Sequence of chain 1.B:
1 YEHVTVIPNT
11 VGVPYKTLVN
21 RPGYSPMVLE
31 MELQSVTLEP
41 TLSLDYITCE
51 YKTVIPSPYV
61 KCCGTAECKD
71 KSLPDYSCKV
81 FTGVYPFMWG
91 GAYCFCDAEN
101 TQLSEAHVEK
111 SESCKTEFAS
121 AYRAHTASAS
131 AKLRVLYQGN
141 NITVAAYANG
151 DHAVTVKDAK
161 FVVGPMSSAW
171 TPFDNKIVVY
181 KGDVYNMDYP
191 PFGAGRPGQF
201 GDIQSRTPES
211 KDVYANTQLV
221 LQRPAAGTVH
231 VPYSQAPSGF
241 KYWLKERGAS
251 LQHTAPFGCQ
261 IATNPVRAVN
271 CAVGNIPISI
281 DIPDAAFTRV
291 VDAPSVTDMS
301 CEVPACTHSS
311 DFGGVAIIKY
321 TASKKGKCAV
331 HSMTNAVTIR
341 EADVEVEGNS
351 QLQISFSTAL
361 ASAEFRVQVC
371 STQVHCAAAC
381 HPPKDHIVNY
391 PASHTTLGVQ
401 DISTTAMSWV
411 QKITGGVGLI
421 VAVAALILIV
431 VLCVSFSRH

Sequence of chain 1.F:
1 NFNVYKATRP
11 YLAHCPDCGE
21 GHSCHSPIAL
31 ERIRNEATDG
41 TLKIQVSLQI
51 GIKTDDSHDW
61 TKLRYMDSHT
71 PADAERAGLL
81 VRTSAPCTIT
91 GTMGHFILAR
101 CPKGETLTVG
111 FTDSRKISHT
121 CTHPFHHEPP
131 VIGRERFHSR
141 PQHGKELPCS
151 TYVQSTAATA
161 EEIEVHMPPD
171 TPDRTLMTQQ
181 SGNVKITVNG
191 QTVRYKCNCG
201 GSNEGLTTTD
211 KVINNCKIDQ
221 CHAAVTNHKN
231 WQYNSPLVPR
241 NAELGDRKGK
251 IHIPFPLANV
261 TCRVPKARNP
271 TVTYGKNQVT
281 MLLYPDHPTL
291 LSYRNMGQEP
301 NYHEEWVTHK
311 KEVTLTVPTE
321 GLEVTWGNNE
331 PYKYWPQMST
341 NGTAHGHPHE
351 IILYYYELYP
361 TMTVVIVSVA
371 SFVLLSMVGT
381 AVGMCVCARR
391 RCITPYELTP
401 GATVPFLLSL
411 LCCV

This small molecule binds to this protein.
Small molecule (SMILES): CC(=O)N[C@@H]1[C@@H](O)[C@H](O)[C@@H](CO)O[C@H]1O

Binding-site contacts:
Ligand atom C3 contacts residue ASN341 of chain 1.F at 3.8 Å.
Ligand atom C8 contacts residue THR340 of chain 1.F at 4.4 Å.
Ligand atom O5 contacts residue ASN341 of chain 1.F at 2.4 Å (h-bond).
Ligand atom C8 contacts residue LYS276 of chain 1.F at 3.6 Å.
Ligand atom C7 contacts residue ASN341 of chain 1.F at 3.4 Å.
Ligand atom N2 contacts residue ASN341 of chain 1.F at 2.9 Å (h-bond).
Ligand atom C8 contacts residue SER339 of chain 1.F at 3.9 Å.
Ligand atom C1 contacts residue ASN341 of chain 1.F at 1.4 Å.
Ligand atom O7 contacts residue HIS386 of chain 1.B at 4.1 Å.
Ligand atom C2 contacts residue ASN341 of chain 1.F at 2.4 Å.
Ligand atom C4 contacts residue ASN341 of chain 1.F at 4.2 Å.
Ligand atom C8 contacts residue HIS386 of chain 1.B at 4.4 Å.
Ligand atom O7 contacts residue ASN341 of chain 1.F at 3.7 Å.
Ligand atom C5 contacts residue ASN341 of chain 1.F at 3.7 Å.